Binding-site contacts:
Ligand atom C11 contacts residue LEU99 of chain 1.C at 3.7 Å (hydrophobic).
Ligand atom C3 contacts residue ARG228 of chain 1.C at 4.0 Å.
Ligand atom O5 contacts residue LEU99 of chain 1.C at 3.2 Å.
Ligand atom C5 contacts residue TYR12 of chain 1.C at 4.1 Å (hydrophobic).
Ligand atom O4 contacts residue ARG228 of chain 1.C at 3.4 Å (salt-bridge).
Ligand atom O4 contacts residue GLY227 of chain 1.C at 4.1 Å.
Ligand atom O6 contacts residue GLY98 of chain 1.C at 3.3 Å.
Ligand atom O6 contacts residue ALA207 of chain 1.C at 3.3 Å.
Ligand atom C3 contacts residue ASN14 of chain 1.C at 4.2 Å.
Ligand atom C8 contacts residue LEU99 of chain 1.C at 4.0 Å (hydrophobic).
Ligand atom C4 contacts residue ARG228 of chain 1.C at 3.9 Å.
Ligand atom O2 contacts residue LEU99 of chain 1.C at 3.8 Å.
Ligand atom O6 contacts residue LEU99 of chain 1.C at 3.2 Å (h-bond).
Ligand atom C6 contacts residue ASP208 of chain 1.C at 3.5 Å.
Ligand atom O3 contacts residue ARG228 of chain 1.C at 3.0 Å (salt-bridge).
Ligand atom C11 contacts residue TYR12 of chain 1.C at 3.6 Å (hydrophobic).
Ligand atom O6 contacts residue ASP208 of chain 1.C at 2.8 Å (salt-bridge).
Ligand atom O6 contacts residue TYR100 of chain 1.C at 3.1 Å (h-bond).
Ligand atom C4 contacts residue ASP208 of chain 1.C at 3.4 Å.
Ligand atom C11 contacts residue TYR100 of chain 1.C at 4.0 Å (hydrophobic).
Ligand atom O3 contacts residue GLY227 of chain 1.C at 3.7 Å.
Ligand atom C1 contacts residue LEU99 of chain 1.C at 3.7 Å (hydrophobic).
Ligand atom O4 contacts residue ASP208 of chain 1.C at 2.6 Å (salt-bridge).
Ligand atom O4 contacts residue ASN14 of chain 1.C at 3.0 Å (h-bond).
Ligand atom C6 contacts residue TYR12 of chain 1.C at 4.0 Å (hydrophobic).
Ligand atom N1 contacts residue LEU99 of chain 1.C at 3.3 Å.
Ligand atom O4 contacts residue TYR12 of chain 1.C at 3.8 Å.
Ligand atom O2 contacts residue GLY98 of chain 1.C at 4.1 Å.
Ligand atom C4 contacts residue GLY227 of chain 1.C at 4.2 Å.
Ligand atom C4 contacts residue ASN14 of chain 1.C at 4.1 Å.
Ligand atom C6 contacts residue ALA207 of chain 1.C at 3.5 Å (hydrophobic).
Ligand atom C6 contacts residue TYR100 of chain 1.C at 3.9 Å (hydrophobic).
Ligand atom C6 contacts residue LEU99 of chain 1.C at 4.1 Å (hydrophobic).
Ligand atom N1 contacts residue TYR12 of chain 1.C at 4.1 Å.
Ligand atom C9 contacts residue LEU99 of chain 1.C at 3.5 Å (hydrophobic).
Ligand atom C12 contacts residue LEU99 of chain 1.C at 4.1 Å (hydrophobic).
Ligand atom N1 contacts residue TYR100 of chain 1.C at 3.9 Å.
Ligand atom C7 contacts residue LEU99 of chain 1.C at 4.0 Å (hydrophobic).
Ligand atom C5 contacts residue LEU99 of chain 1.C at 4.1 Å (hydrophobic).
Ligand atom C5 contacts residue ASP208 of chain 1.C at 4.1 Å.

Sequence of chain 1.C:
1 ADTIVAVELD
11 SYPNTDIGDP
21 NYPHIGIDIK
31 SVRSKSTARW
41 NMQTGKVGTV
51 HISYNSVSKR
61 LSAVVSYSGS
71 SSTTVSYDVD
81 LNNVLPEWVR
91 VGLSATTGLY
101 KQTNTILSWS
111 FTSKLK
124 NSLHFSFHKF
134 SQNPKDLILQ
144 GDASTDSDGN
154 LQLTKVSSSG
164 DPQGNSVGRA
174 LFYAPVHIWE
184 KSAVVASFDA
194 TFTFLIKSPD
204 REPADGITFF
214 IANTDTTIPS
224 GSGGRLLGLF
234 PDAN

This protein binds this small molecule.
Small molecule (SMILES): OC[C@H]1O[C@H](Oc2c[nH]c3ccc(Br)c(Cl)c23)[C@@H](O)[C@@H](O)[C@@H]1O